Sequence of chain 4.A:
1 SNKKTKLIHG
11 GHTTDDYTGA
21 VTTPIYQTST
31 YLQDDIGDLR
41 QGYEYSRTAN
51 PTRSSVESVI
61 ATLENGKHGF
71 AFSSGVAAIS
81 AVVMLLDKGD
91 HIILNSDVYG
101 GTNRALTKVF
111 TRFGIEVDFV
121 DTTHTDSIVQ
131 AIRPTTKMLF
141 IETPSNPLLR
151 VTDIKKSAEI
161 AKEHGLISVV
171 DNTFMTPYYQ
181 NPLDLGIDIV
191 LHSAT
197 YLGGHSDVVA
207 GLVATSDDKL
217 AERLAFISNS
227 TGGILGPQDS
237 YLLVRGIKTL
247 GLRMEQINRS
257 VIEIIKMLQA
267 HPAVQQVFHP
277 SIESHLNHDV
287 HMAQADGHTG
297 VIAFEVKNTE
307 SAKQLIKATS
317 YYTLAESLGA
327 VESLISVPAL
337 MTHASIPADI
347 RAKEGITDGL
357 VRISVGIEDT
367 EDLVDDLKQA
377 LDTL

Binding-site contacts:
Ligand atom C4 contacts residue HIS12 of chain 3.A at 4.0 Å.
Ligand atom C6 contacts residue HIS12 of chain 3.A at 3.6 Å.
Ligand atom C4 contacts residue PRO51 of chain 3.A at 3.8 Å (hydrophobic).
Ligand atom C11 contacts residue GLN41 of chain 3.A at 3.8 Å.
Ligand atom O1 contacts residue TYR17 of chain 4.A at 4.2 Å.
Ligand atom C9 contacts residue TYR43 of chain 3.A at 3.5 Å (hydrophobic).
Ligand atom C2 contacts residue TYR17 of chain 4.A at 3.6 Å (hydrophobic).
Ligand atom BR contacts residue SER54 of chain 3.A at 3.8 Å.
Ligand atom BR contacts residue SER55 of chain 3.A at 4.2 Å.
Ligand atom N2 contacts residue GLN41 of chain 3.A at 4.3 Å.
Ligand atom N1 contacts residue GLN41 of chain 3.A at 3.7 Å.
Ligand atom C3 contacts residue PRO51 of chain 3.A at 4.4 Å (hydrophobic).
Ligand atom C8 contacts residue TYR43 of chain 3.A at 3.4 Å (hydrophobic).
Ligand atom C2 contacts residue GLN41 of chain 3.A at 3.3 Å.
Ligand atom BR contacts residue SER58 of chain 3.A at 4.5 Å.
Ligand atom C7 contacts residue HIS12 of chain 3.A at 4.3 Å.
Ligand atom BR contacts residue HIS12 of chain 3.A at 4.1 Å.
Ligand atom C5 contacts residue TYR43 of chain 3.A at 3.7 Å (hydrophobic).
Ligand atom C10 contacts residue GLN41 of chain 3.A at 3.3 Å.
Ligand atom O1 contacts residue ASP16 of chain 3.A at 4.1 Å.
Ligand atom C6 contacts residue SER54 of chain 3.A at 4.2 Å.
Ligand atom C3 contacts residue THR18 of chain 4.A at 4.1 Å.
Ligand atom C4 contacts residue TYR43 of chain 3.A at 3.7 Å (hydrophobic).
Ligand atom C6 contacts residue TYR43 of chain 3.A at 3.6 Å (hydrophobic).
Ligand atom O1 contacts residue GLN41 of chain 3.A at 4.3 Å.
Ligand atom C2 contacts residue TYR43 of chain 3.A at 3.8 Å (hydrophobic).
Ligand atom C7 contacts residue TYR43 of chain 3.A at 3.5 Å (hydrophobic).
Ligand atom C3 contacts residue TYR43 of chain 3.A at 3.9 Å (hydrophobic).
Ligand atom C5 contacts residue PRO51 of chain 3.A at 3.5 Å (hydrophobic).
Ligand atom C5 contacts residue SER54 of chain 3.A at 4.3 Å.
Ligand atom C2 contacts residue THR18 of chain 4.A at 4.5 Å.
Ligand atom C3 contacts residue TYR17 of chain 4.A at 3.5 Å (hydrophobic).
Ligand atom C9 contacts residue PRO51 of chain 3.A at 4.2 Å (hydrophobic).
Ligand atom N1 contacts residue TYR43 of chain 3.A at 3.9 Å.
Ligand atom C5 contacts residue SER55 of chain 3.A at 4.3 Å.
Ligand atom C5 contacts residue HIS12 of chain 3.A at 3.5 Å.

A small-molecule ligand and the protein it binds are described below.
Small molecule (SMILES): O=C(O)CNC(=O)Cn1ccc2ccc(Br)cc21

Sequence of chain 3.A:
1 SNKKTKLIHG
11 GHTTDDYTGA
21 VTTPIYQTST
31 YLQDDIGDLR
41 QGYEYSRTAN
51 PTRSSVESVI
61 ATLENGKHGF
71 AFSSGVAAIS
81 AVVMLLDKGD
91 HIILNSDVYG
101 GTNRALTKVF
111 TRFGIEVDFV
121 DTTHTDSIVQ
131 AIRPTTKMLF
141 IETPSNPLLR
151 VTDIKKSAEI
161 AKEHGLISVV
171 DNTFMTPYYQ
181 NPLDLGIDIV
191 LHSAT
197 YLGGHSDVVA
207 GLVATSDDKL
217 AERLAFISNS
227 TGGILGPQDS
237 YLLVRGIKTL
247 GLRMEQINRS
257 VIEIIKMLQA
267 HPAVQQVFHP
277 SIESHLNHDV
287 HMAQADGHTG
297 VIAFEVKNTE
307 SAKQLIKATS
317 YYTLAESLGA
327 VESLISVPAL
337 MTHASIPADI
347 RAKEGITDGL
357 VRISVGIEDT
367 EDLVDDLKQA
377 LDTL